Sequence of chain 59.C:
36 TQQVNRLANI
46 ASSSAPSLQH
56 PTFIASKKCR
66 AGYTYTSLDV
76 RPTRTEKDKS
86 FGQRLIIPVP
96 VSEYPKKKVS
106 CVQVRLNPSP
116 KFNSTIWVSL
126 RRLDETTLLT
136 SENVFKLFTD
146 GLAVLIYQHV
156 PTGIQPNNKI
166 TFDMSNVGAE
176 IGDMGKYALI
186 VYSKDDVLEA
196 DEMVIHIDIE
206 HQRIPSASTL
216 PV

Sequence of chain 60.B:
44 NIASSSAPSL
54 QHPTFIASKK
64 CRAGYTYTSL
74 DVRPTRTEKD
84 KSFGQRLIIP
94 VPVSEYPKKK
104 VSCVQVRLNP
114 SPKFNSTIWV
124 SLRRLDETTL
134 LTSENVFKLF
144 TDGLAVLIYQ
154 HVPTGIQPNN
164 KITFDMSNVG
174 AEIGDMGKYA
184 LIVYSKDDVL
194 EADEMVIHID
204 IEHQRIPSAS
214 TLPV

Binding-site contacts:
Ligand atom N3 contacts residue ARG65 of chain 60.B at 4.1 Å.
Ligand atom OP1 contacts residue SER211 of chain 60.B at 4.3 Å.
Ligand atom OP1 contacts residue ARG208 of chain 60.B at 4.1 Å.
Ligand atom P contacts residue ARG208 of chain 59.C at 4.5 Å.
Ligand atom O5' contacts residue ARG208 of chain 59.C at 4.0 Å.
Ligand atom O2' contacts residue ARG65 of chain 60.B at 4.3 Å.
Ligand atom O2' contacts residue ARG208 of chain 60.B at 4.1 Å.
Ligand atom OP2 contacts residue ARG208 of chain 59.C at 4.4 Å.
Ligand atom O2' contacts residue ALA66 of chain 60.B at 3.6 Å.
Ligand atom OP1 contacts residue ARG208 of chain 59.C at 4.1 Å.
Ligand atom C1' contacts residue GLY67 of chain 60.B at 4.4 Å.
Ligand atom O2' contacts residue GLY67 of chain 60.B at 3.3 Å (h-bond).

This small molecule binds to this protein.
Small molecule (SMILES): Nc1ncnc2c1ncn2[C@@H]1O[C@H](CO[P](=O)(O)O[C@H]2[C@@H](O)[C@H](n3cnc4c(N)ncnc43)O[C@@H]2CO[P](=O)(O)O[C@H]2[C@@H](O)[C@H](n3cnc4c(N)ncnc43)O[C@@H]2CO)[C@@H](O)[C@H]1O